Sequence of chain 1.B:
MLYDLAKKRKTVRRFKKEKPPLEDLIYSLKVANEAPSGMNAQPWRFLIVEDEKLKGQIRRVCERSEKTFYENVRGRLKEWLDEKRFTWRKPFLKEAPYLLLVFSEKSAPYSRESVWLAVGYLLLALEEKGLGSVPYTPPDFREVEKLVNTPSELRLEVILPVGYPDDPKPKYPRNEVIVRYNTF

Binding-site contacts:
Ligand atom C contacts residue LYS92 of chain 1.B at 3.3 Å.
Ligand atom CB contacts residue LEU83 of chain 1.B at 4.0 Å (hydrophobic).
Ligand atom N contacts residue FMN1 of chain 1.I at 2.9 Å (h-bond).
Ligand atom OF contacts residue GLY40 of chain 1.A at 3.9 Å.
Ligand atom OF contacts residue MET41 of chain 1.A at 2.9 Å (h-bond).
Ligand atom CB contacts residue TYR72 of chain 1.B at 3.9 Å (hydrophobic).
Ligand atom CG contacts residue TRP82 of chain 1.B at 3.9 Å (hydrophobic).
Ligand atom CC contacts residue FMN1 of chain 1.I at 3.7 Å.
Ligand atom O contacts residue THR89 of chain 1.B at 3.9 Å.
Ligand atom IE contacts residue GLY40 of chain 1.A at 3.7 Å.
Ligand atom OXT contacts residue FMN1 of chain 1.I at 2.7 Å (h-bond).
Ligand atom CG contacts residue PHE88 of chain 1.B at 4.0 Å (hydrophobic).
Ligand atom CD contacts residue FMN1 of chain 1.I at 3.7 Å.
Ligand atom CH contacts residue LEU83 of chain 1.B at 3.6 Å (hydrophobic).
Ligand atom O contacts residue TYR72 of chain 1.B at 2.5 Å (h-bond).
Ligand atom OXT contacts residue TYR138 of chain 1.B at 3.3 Å.
Ligand atom O contacts residue PHE88 of chain 1.B at 3.8 Å.
Ligand atom N contacts residue THR139 of chain 1.B at 3.4 Å (h-bond).
Ligand atom CF contacts residue MET41 of chain 1.A at 3.8 Å (hydrophobic).
Ligand atom CC contacts residue LEU83 of chain 1.B at 3.9 Å (hydrophobic).
Ligand atom CF contacts residue FMN1 of chain 1.I at 3.4 Å.
Ligand atom N contacts residue GLU68 of chain 1.B at 2.8 Å (salt-bridge).
Ligand atom CG contacts residue FMN1 of chain 1.I at 3.4 Å.
Ligand atom CE contacts residue FMN1 of chain 1.I at 3.6 Å.
Ligand atom CB contacts residue PHE71 of chain 1.B at 4.0 Å (hydrophobic).
Ligand atom CH contacts residue PHE88 of chain 1.B at 4.0 Å (hydrophobic).
Ligand atom IE contacts residue TYR112 of chain 1.A at 3.8 Å.
Ligand atom CA contacts residue FMN1 of chain 1.I at 3.9 Å.
Ligand atom C contacts residue FMN1 of chain 1.I at 3.7 Å.
Ligand atom C contacts residue GLU68 of chain 1.B at 3.5 Å.
Ligand atom O contacts residue LYS92 of chain 1.B at 2.6 Å (salt-bridge).
Ligand atom CA contacts residue GLU68 of chain 1.B at 3.2 Å.
Ligand atom CE contacts residue MET41 of chain 1.A at 4.0 Å (hydrophobic).
Ligand atom IE contacts residue MET41 of chain 1.A at 3.9 Å.
Ligand atom C contacts residue TYR72 of chain 1.B at 3.5 Å (hydrophobic).
Ligand atom CH contacts residue FMN1 of chain 1.I at 3.3 Å.
Ligand atom OF contacts residue FMN1 of chain 1.I at 2.6 Å (h-bond).
Ligand atom IE contacts residue FMN1 of chain 1.I at 3.8 Å.
Ligand atom OXT contacts residue LYS92 of chain 1.B at 3.2 Å (salt-bridge).
Ligand atom OXT contacts residue GLU68 of chain 1.B at 3.5 Å (salt-bridge).

Sequence of chain 1.A:
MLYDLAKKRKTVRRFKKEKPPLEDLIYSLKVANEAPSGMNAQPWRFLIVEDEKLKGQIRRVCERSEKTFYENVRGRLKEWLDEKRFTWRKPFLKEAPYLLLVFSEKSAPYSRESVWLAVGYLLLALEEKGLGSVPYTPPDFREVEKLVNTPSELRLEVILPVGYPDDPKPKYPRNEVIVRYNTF

This small molecule binds to this protein.
Small molecule (SMILES): N[C@@H](Cc1ccc(O)c(I)c1)C(=O)O